Binding-site contacts:
Ligand atom C9 contacts residue ALA279 of chain 1.A at 3.7 Å (hydrophobic).
Ligand atom C11 contacts residue PHE319 of chain 1.A at 3.9 Å (hydrophobic).
Ligand atom C9 contacts residue GLN316 of chain 1.A at 3.9 Å.
Ligand atom C17 contacts residue GLY318 of chain 1.A at 3.9 Å.
Ligand atom C22 contacts residue PHE319 of chain 1.A at 4.0 Å (hydrophobic).
Ligand atom C8 contacts residue VAL282 of chain 1.A at 3.7 Å (hydrophobic).
Ligand atom O3 contacts residue GLY315 of chain 1.A at 3.6 Å (h-bond).
Ligand atom C15 contacts residue MET303 of chain 1.A at 3.8 Å (hydrophobic).
Ligand atom C10 contacts residue VAL282 of chain 1.A at 3.7 Å (hydrophobic).
Ligand atom C12 contacts residue GLN316 of chain 1.A at 3.9 Å.
Ligand atom C16 contacts residue PHE319 of chain 1.A at 3.9 Å (hydrophobic).
Ligand atom O2 contacts residue GLN316 of chain 1.A at 3.1 Å (h-bond).
Ligand atom C9 contacts residue TRP278 of chain 1.A at 4.1 Å (hydrophobic).
Ligand atom N1 contacts residue PHE322 of chain 1.A at 3.5 Å.
Ligand atom C13 contacts residue GLY315 of chain 1.A at 3.6 Å.
Ligand atom O3 contacts residue MET303 of chain 1.A at 3.8 Å.
Ligand atom C4 contacts residue PHE319 of chain 1.A at 4.1 Å (hydrophobic).
Ligand atom C9 contacts residue ASN267 of chain 1.A at 3.5 Å.
Ligand atom C11 contacts residue GLN316 of chain 1.A at 3.6 Å.
Ligand atom C20 contacts residue VAL323 of chain 1.A at 3.9 Å (hydrophobic).
Ligand atom N4 contacts residue PHE319 of chain 1.A at 3.9 Å.
Ligand atom C16 contacts residue GLY318 of chain 1.A at 3.8 Å.
Ligand atom C26 contacts residue MET303 of chain 1.A at 3.9 Å (hydrophobic).
Ligand atom C21 contacts residue MET303 of chain 1.A at 3.9 Å (hydrophobic).
Ligand atom O1 contacts residue VAL282 of chain 1.A at 4.0 Å.
Ligand atom C21 contacts residue PHE319 of chain 1.A at 3.9 Å (hydrophobic).
Ligand atom C5 contacts residue PHE319 of chain 1.A at 4.0 Å (hydrophobic).
Ligand atom O1 contacts residue GLN316 of chain 1.A at 3.4 Å (h-bond).
Ligand atom N3 contacts residue PHE322 of chain 1.A at 3.7 Å.
Ligand atom O2 contacts residue VAL282 of chain 1.A at 3.9 Å.
Ligand atom C14 contacts residue GLY315 of chain 1.A at 4.0 Å.
Ligand atom N contacts residue PHE322 of chain 1.A at 3.4 Å.
Ligand atom C7 contacts residue ASN267 of chain 1.A at 3.7 Å.
Ligand atom C3 contacts residue ILE265 of chain 1.A at 3.9 Å (hydrophobic).
Ligand atom N2 contacts residue PHE322 of chain 1.A at 3.7 Å.
Ligand atom C29 contacts residue MET227 of chain 1.A at 4.0 Å (hydrophobic).
Ligand atom O contacts residue MET227 of chain 1.A at 3.6 Å.
Ligand atom C15 contacts residue PHE319 of chain 1.A at 4.0 Å (hydrophobic).
Ligand atom C19 contacts residue PHE322 of chain 1.A at 3.5 Å (hydrophobic).
Ligand atom C14 contacts residue MET303 of chain 1.A at 3.9 Å (hydrophobic).

The small molecule below binds the protein below.
Small molecule (SMILES): COc1ccc(C2=NN(C3CCCCCC3)C(=O)C2(C)C)cc1OCCCCOc1ccc(-c2nnn[nH]2)cc1

Sequence of chain 1.A:
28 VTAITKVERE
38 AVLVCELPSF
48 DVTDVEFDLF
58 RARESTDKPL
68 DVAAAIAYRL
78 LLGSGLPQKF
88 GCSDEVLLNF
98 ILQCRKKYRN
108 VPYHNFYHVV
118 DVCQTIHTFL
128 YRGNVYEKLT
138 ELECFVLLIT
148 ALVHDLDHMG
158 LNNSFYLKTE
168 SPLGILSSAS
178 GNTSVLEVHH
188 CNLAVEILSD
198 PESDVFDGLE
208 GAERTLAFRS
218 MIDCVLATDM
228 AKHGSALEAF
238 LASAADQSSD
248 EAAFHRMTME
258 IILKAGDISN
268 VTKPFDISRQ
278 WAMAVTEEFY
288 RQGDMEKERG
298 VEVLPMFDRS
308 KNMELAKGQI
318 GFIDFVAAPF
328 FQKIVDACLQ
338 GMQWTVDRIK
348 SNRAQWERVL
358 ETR